Sequence of chain 54.C:
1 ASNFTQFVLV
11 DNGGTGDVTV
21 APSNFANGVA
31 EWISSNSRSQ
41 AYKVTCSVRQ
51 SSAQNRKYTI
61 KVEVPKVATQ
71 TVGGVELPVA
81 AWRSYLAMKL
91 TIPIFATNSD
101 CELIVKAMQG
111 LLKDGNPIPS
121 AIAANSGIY

Binding-site contacts:
Ligand atom C6 contacts residue THR45 of chain 54.C at 3.4 Å.
Ligand atom OP2 contacts residue LYS43 of chain 54.C at 2.7 Å (salt-bridge).
Ligand atom OP1 contacts residue SER51 of chain 25.C at 2.7 Å (h-bond).
Ligand atom OP2 contacts residue THR91 of chain 25.C at 3.7 Å.
Ligand atom O3' contacts residue SER51 of chain 25.C at 3.3 Å (h-bond).
Ligand atom N6 contacts residue THR59 of chain 54.C at 2.7 Å (h-bond).
Ligand atom O4' contacts residue LYS61 of chain 54.C at 3.7 Å.
Ligand atom OP2 contacts residue LYS57 of chain 25.C at 3.0 Å (salt-bridge).
Ligand atom O3' contacts residue ARG49 of chain 25.C at 3.6 Å (salt-bridge).
Ligand atom OP2 contacts residue TYR85 of chain 54.C at 2.6 Å (h-bond).
Ligand atom OP1 contacts residue ARG49 of chain 25.C at 2.6 Å (salt-bridge).
Ligand atom P contacts residue ARG49 of chain 25.C at 3.7 Å.
Ligand atom OP2 contacts residue LYS57 of chain 25.C at 3.5 Å (salt-bridge).
Ligand atom C8 contacts residue LYS61 of chain 54.C at 3.6 Å.
Ligand atom P contacts residue SER51 of chain 25.C at 3.2 Å.
Ligand atom OP2 contacts residue LYS89 of chain 25.C at 3.5 Å (salt-bridge).
Ligand atom N7 contacts residue LYS61 of chain 54.C at 3.4 Å.
Ligand atom N7 contacts residue TYR85 of chain 54.C at 3.8 Å.
Ligand atom N6 contacts residue CYS46 of chain 54.C at 3.6 Å (h-bond).
Ligand atom P contacts residue LYS57 of chain 25.C at 3.1 Å.
Ligand atom OP1 contacts residue SER52 of chain 25.C at 3.1 Å.
Ligand atom N6 contacts residue THR45 of chain 54.C at 2.8 Å (h-bond).
Ligand atom O5' contacts residue LYS57 of chain 25.C at 2.8 Å (salt-bridge).
Ligand atom C5 contacts residue THR45 of chain 54.C at 3.4 Å.
Ligand atom N7 contacts residue THR45 of chain 54.C at 2.7 Å (h-bond).
Ligand atom OP2 contacts residue SER51 of chain 25.C at 3.3 Å (h-bond).
Ligand atom O5' contacts residue ARG49 of chain 25.C at 3.6 Å (salt-bridge).
Ligand atom N1 contacts residue SER47 of chain 54.C at 2.7 Å (h-bond).
Ligand atom C6 contacts residue THR59 of chain 54.C at 3.5 Å.
Ligand atom N9 contacts residue LYS61 of chain 54.C at 3.8 Å.
Ligand atom C2 contacts residue SER47 of chain 54.C at 3.2 Å.
Ligand atom C5' contacts residue ARG49 of chain 25.C at 2.6 Å.
Ligand atom O5' contacts residue LYS89 of chain 25.C at 3.2 Å (salt-bridge).
Ligand atom C4' contacts residue ARG49 of chain 25.C at 3.6 Å.
Ligand atom OP1 contacts residue ASN55 of chain 25.C at 3.0 Å (h-bond).
Ligand atom OP1 contacts residue ASN55 of chain 25.C at 3.2 Å.
Ligand atom N1 contacts residue THR59 of chain 54.C at 3.4 Å.
Ligand atom OP1 contacts residue LYS57 of chain 25.C at 2.9 Å.
Ligand atom OP1 contacts residue LYS89 of chain 25.C at 3.5 Å (salt-bridge).
Ligand atom C5' contacts residue LYS57 of chain 25.C at 3.8 Å.

Sequence of chain 25.C:
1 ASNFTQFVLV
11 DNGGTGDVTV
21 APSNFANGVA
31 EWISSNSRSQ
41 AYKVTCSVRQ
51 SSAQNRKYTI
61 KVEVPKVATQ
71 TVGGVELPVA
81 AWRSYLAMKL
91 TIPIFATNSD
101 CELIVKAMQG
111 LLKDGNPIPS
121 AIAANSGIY

The protein below binds the small molecule below.
Small molecule (SMILES): Nc1ccn([C@@H]2O[C@H](CO[P](=O)(O)O[C@H]3[C@@H](O)[C@H](n4cnc5c(N)ncnc54)O[C@@H]3CO[P](=O)(O)O[C@H]3[C@@H](O)[C@H](n4cnc5c(=O)nc(N)[nH]c54)O[C@@H]3CO[P](=O)(O)O[C@H]3[C@@H](O)[C@H](n4cnc5c(N)ncnc54)O[C@@H]3CO[P](=O)(O)O[C@H]3[C@@H](O)[C@H](n4cnc5c(N)ncnc54)O[C@@H]3CO[P](=O)(O)O[C@H]3[C@@H](O)[C@H](n4ccc(=O)[nH]c4=O)O[C@@H]3CO[P](=O)(O)O[C@H]3[C@@H](O)[C@H](n4ccc(N)nc4=O)O[C@@H]3CO[P](=O)(O)O[C@H]3[C@@H](O)[C@H](n4ccc(=O)[nH]c4=O)O[C@@H]3CO[P](=O)(O)O[C@H]3[C@@H](O)[C@H](n4cnc5c(=O)nc(N)[nH]c54)O[C@@H]3CO)[C@@H](O)[C@H]2O)c(=O)n1